Sequence of chain 1.A:
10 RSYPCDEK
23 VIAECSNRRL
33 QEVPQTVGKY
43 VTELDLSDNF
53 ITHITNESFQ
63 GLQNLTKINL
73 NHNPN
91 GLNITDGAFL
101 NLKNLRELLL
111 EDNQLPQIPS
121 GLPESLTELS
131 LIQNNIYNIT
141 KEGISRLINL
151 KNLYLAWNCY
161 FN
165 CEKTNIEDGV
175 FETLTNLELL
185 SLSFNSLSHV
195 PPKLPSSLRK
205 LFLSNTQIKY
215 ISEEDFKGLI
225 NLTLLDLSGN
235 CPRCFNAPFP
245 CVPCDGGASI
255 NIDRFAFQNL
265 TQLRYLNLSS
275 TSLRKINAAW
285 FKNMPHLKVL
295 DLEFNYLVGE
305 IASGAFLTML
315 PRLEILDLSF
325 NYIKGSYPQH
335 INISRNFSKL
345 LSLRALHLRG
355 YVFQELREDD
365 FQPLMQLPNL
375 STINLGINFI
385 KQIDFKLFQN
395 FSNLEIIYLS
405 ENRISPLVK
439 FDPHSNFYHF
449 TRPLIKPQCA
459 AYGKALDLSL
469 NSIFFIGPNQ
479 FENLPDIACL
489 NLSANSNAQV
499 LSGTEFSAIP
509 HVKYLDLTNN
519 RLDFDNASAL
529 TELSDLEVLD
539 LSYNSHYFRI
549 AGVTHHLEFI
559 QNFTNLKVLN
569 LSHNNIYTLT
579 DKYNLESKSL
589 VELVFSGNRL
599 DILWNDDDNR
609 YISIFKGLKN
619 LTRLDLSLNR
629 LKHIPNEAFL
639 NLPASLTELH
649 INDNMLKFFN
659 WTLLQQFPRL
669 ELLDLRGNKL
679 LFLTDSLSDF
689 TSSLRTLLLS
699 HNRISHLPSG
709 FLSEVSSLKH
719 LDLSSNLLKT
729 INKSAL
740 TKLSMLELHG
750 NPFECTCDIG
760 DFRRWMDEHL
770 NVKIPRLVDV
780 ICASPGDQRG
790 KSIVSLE

A small-molecule ligand and the protein it binds are described below.
Small molecule (SMILES): CC(=O)N[C@@H]1[C@@H](O)[C@H](O)[C@@H](CO)O[C@H]1O

Binding-site contacts:
Ligand atom O7 contacts residue LYS221 of chain 1.A at 4.2 Å.
Ligand atom C7 contacts residue ASN263 of chain 1.A at 3.5 Å.
Ligand atom O7 contacts residue ASN263 of chain 1.A at 3.5 Å (h-bond).
Ligand atom C2 contacts residue ASN263 of chain 1.A at 2.5 Å.
Ligand atom O6 contacts residue ASN263 of chain 1.A at 4.1 Å.
Ligand atom C4 contacts residue ASN263 of chain 1.A at 4.2 Å.
Ligand atom O7 contacts residue ILE224 of chain 1.A at 4.0 Å.
Ligand atom O5 contacts residue GLN262 of chain 1.A at 3.7 Å.
Ligand atom C6 contacts residue GLN262 of chain 1.A at 3.8 Å.
Ligand atom C7 contacts residue LYS221 of chain 1.A at 3.9 Å.
Ligand atom N2 contacts residue ASN263 of chain 1.A at 2.9 Å (h-bond).
Ligand atom C8 contacts residue LYS221 of chain 1.A at 3.5 Å.
Ligand atom C3 contacts residue ASN263 of chain 1.A at 3.8 Å.
Ligand atom C8 contacts residue GLY222 of chain 1.A at 4.4 Å.
Ligand atom O5 contacts residue ASN263 of chain 1.A at 2.3 Å (h-bond).
Ligand atom C1 contacts residue ASN263 of chain 1.A at 1.4 Å.
Ligand atom C5 contacts residue GLN262 of chain 1.A at 4.0 Å.
Ligand atom C1 contacts residue GLN262 of chain 1.A at 4.1 Å.
Ligand atom C5 contacts residue ASN263 of chain 1.A at 3.6 Å.